The protein below binds the small molecule below.
Small molecule (SMILES): CC(=O)N[C@@H]1[C@@H](O)[C@H](O)[C@@H](CO)O[C@H]1O

Sequence of chain 2.D:
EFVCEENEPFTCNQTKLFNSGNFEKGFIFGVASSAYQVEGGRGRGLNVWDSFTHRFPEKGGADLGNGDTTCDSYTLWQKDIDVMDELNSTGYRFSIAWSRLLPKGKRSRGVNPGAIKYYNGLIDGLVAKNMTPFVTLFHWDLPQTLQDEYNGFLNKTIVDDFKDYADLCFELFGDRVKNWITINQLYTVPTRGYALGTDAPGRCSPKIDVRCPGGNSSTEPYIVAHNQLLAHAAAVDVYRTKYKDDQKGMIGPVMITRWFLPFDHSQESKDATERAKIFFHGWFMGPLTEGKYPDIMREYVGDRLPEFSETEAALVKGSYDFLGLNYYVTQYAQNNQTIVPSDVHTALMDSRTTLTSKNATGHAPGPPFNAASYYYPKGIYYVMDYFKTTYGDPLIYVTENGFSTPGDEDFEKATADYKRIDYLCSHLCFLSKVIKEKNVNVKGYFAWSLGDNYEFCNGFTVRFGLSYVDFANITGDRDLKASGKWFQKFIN

Binding-site contacts:
Ligand atom O5 contacts residue PHE268 of chain 2.D at 3.3 Å (h-bond).
Ligand atom C7 contacts residue HIS368 of chain 2.D at 4.3 Å.
Ligand atom C1 contacts residue ASN364 of chain 2.D at 1.4 Å.
Ligand atom C7 contacts residue ASN364 of chain 2.D at 3.5 Å.
Ligand atom O6 contacts residue HIS270 of chain 2.D at 4.0 Å.
Ligand atom C2 contacts residue THR366 of chain 2.D at 3.2 Å.
Ligand atom C5 contacts residue PHE268 of chain 2.D at 4.5 Å (hydrophobic).
Ligand atom C8 contacts residue PRO370 of chain 2.D at 4.2 Å (hydrophobic).
Ligand atom O3 contacts residue THR366 of chain 2.D at 3.8 Å.
Ligand atom C2 contacts residue ASN364 of chain 2.D at 2.6 Å.
Ligand atom O7 contacts residue ASN364 of chain 2.D at 3.7 Å.
Ligand atom C2 contacts residue HIS368 of chain 2.D at 4.2 Å.
Ligand atom N2 contacts residue HIS368 of chain 2.D at 3.5 Å.
Ligand atom C5 contacts residue THR366 of chain 2.D at 4.0 Å.
Ligand atom O5 contacts residue ASN364 of chain 2.D at 2.4 Å (h-bond).
Ligand atom C5 contacts residue ASN364 of chain 2.D at 3.7 Å.
Ligand atom C8 contacts residue HIS368 of chain 2.D at 4.1 Å.
Ligand atom C3 contacts residue THR366 of chain 2.D at 3.9 Å.
Ligand atom N2 contacts residue ASN364 of chain 2.D at 3.0 Å (h-bond).
Ligand atom O5 contacts residue THR366 of chain 2.D at 3.6 Å.
Ligand atom C1 contacts residue THR366 of chain 2.D at 4.1 Å.
Ligand atom C3 contacts residue ASN364 of chain 2.D at 3.9 Å.
Ligand atom C4 contacts residue ASN364 of chain 2.D at 4.3 Å.
Ligand atom N2 contacts residue THR366 of chain 2.D at 3.8 Å.
Ligand atom C1 contacts residue PHE268 of chain 2.D at 3.8 Å (hydrophobic).
Ligand atom C6 contacts residue THR366 of chain 2.D at 4.1 Å.
Ligand atom C4 contacts residue THR366 of chain 2.D at 3.6 Å.
Ligand atom C8 contacts residue ALA369 of chain 2.D at 3.5 Å (hydrophobic).